Sequence of chain 1.A:
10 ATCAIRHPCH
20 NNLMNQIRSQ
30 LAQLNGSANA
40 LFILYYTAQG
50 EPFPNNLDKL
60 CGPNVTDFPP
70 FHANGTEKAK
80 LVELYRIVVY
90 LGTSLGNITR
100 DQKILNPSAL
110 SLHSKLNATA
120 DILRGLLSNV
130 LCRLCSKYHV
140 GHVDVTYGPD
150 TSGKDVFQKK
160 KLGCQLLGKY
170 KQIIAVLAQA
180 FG

A protein and the small-molecule ligand that binds it are described below.
Small molecule (SMILES): CC(=O)N[C@H]1[C@H](O[C@H]2[C@H](O)[C@@H](NC(C)=O)CO[C@@H]2CO)O[C@H](CO)[C@@H](O[C@@H]2O[C@H](CO)[C@@H](O)[C@H](O)[C@@H]2O)[C@@H]1O

Binding-site contacts:
Ligand atom C5 contacts residue TYR146 of chain 1.A at 3.9 Å (hydrophobic).
Ligand atom C2 contacts residue THR92 of chain 1.A at 3.9 Å.
Ligand atom O7 contacts residue GLY95 of chain 1.A at 4.0 Å.
Ligand atom O5 contacts residue THR92 of chain 1.A at 3.9 Å.
Ligand atom O5 contacts residue ASP149 of chain 1.A at 4.4 Å.
Ligand atom O5 contacts residue ASN96 of chain 1.A at 2.4 Å (h-bond).
Ligand atom O5 contacts residue TYR146 of chain 1.A at 4.0 Å.
Ligand atom C5 contacts residue GLY147 of chain 1.A at 4.4 Å.
Ligand atom C7 contacts residue THR92 of chain 1.A at 4.4 Å.
Ligand atom O7 contacts residue ASN96 of chain 1.A at 4.0 Å.
Ligand atom N2 contacts residue ASN96 of chain 1.A at 2.9 Å (h-bond).
Ligand atom C2 contacts residue ASN96 of chain 1.A at 2.5 Å.
Ligand atom O4 contacts residue TYR146 of chain 1.A at 3.1 Å (h-bond).
Ligand atom O7 contacts residue THR92 of chain 1.A at 3.9 Å.
Ligand atom C3 contacts residue TYR146 of chain 1.A at 3.7 Å (hydrophobic).
Ligand atom O6 contacts residue GLY147 of chain 1.A at 2.3 Å (h-bond).
Ligand atom O6 contacts residue THR92 of chain 1.A at 4.0 Å.
Ligand atom C4 contacts residue TYR146 of chain 1.A at 4.0 Å (hydrophobic).
Ligand atom O6 contacts residue TYR146 of chain 1.A at 3.7 Å.
Ligand atom C3 contacts residue ASN96 of chain 1.A at 3.8 Å.
Ligand atom C1 contacts residue THR92 of chain 1.A at 3.6 Å.
Ligand atom C7 contacts residue GLY95 of chain 1.A at 4.1 Å.
Ligand atom C6 contacts residue TYR146 of chain 1.A at 3.9 Å (hydrophobic).
Ligand atom C1 contacts residue TYR146 of chain 1.A at 3.7 Å (hydrophobic).
Ligand atom C8 contacts residue GLY95 of chain 1.A at 3.8 Å.
Ligand atom C5 contacts residue ASP149 of chain 1.A at 4.4 Å.
Ligand atom C4 contacts residue ASN96 of chain 1.A at 4.2 Å.
Ligand atom C7 contacts residue ASN96 of chain 1.A at 3.7 Å.
Ligand atom C2 contacts residue TYR146 of chain 1.A at 3.9 Å (hydrophobic).
Ligand atom N2 contacts residue THR92 of chain 1.A at 4.4 Å.
Ligand atom O6 contacts residue PRO148 of chain 1.A at 4.0 Å.
Ligand atom C4 contacts residue THR92 of chain 1.A at 4.3 Å.
Ligand atom C5 contacts residue ASN96 of chain 1.A at 3.7 Å.
Ligand atom O6 contacts residue ASP149 of chain 1.A at 4.3 Å.
Ligand atom N2 contacts residue TYR146 of chain 1.A at 4.4 Å.
Ligand atom C1 contacts residue ASN96 of chain 1.A at 1.4 Å.
Ligand atom O3 contacts residue TYR146 of chain 1.A at 4.1 Å.
Ligand atom C6 contacts residue GLY147 of chain 1.A at 3.1 Å.
Ligand atom O6 contacts residue ASN96 of chain 1.A at 4.5 Å.
Ligand atom O2 contacts residue TYR146 of chain 1.A at 3.0 Å (h-bond).